Binding-site contacts:
Ligand atom O1 contacts residue PHE94 of chain 4.A at 3.6 Å.
Ligand atom O1 contacts residue HIS54 of chain 4.A at 3.0 Å (h-bond).
Ligand atom O3 contacts residue ASP245 of chain 4.A at 2.9 Å (salt-bridge).
Ligand atom C5 contacts residue GLU181 of chain 4.A at 3.6 Å.
Ligand atom O5 contacts residue MN1 of chain 4.D at 2.1 Å.
Ligand atom C1 contacts residue TRP137 of chain 4.A at 3.9 Å (hydrophobic).
Ligand atom O5 contacts residue ASP287 of chain 4.A at 3.0 Å (salt-bridge).
Ligand atom C3 contacts residue ASP245 of chain 4.A at 4.2 Å.
Ligand atom O3 contacts residue ASP287 of chain 4.A at 3.1 Å (salt-bridge).
Ligand atom O5 contacts residue HIS220 of chain 4.A at 2.9 Å.
Ligand atom C4 contacts residue MN1 of chain 4.D at 3.4 Å.
Ligand atom O2 contacts residue THR90 of chain 4.A at 3.9 Å.
Ligand atom O5 contacts residue MN1 of chain 4.C at 3.8 Å.
Ligand atom C2 contacts residue TRP137 of chain 4.A at 4.0 Å (hydrophobic).
Ligand atom C5 contacts residue ASP287 of chain 4.A at 3.5 Å.
Ligand atom C5 contacts residue GLU217 of chain 4.A at 4.3 Å.
Ligand atom C1 contacts residue HIS54 of chain 4.A at 2.9 Å.
Ligand atom O3 contacts residue MN1 of chain 4.D at 2.1 Å.
Ligand atom C5 contacts residue HIS220 of chain 4.A at 3.9 Å.
Ligand atom O5 contacts residue GLU181 of chain 4.A at 2.8 Å (salt-bridge).
Ligand atom O4 contacts residue ASP287 of chain 4.A at 2.5 Å (salt-bridge).
Ligand atom O2 contacts residue TRP137 of chain 4.A at 3.3 Å.
Ligand atom C3 contacts residue ASP287 of chain 4.A at 3.5 Å.
Ligand atom O2 contacts residue GLU181 of chain 4.A at 3.3 Å (salt-bridge).
Ligand atom C2 contacts residue GLU181 of chain 4.A at 3.7 Å.
Ligand atom C3 contacts residue TRP137 of chain 4.A at 4.2 Å (hydrophobic).
Ligand atom O2 contacts residue VAL135 of chain 4.A at 3.5 Å.
Ligand atom C3 contacts residue MN1 of chain 4.D at 2.9 Å.
Ligand atom O1 contacts residue TRP137 of chain 4.A at 3.5 Å.
Ligand atom O4 contacts residue TRP16 of chain 4.A at 3.0 Å (h-bond).
Ligand atom O4 contacts residue MN1 of chain 4.D at 3.7 Å.
Ligand atom O1 contacts residue THR90 of chain 4.A at 4.2 Å.
Ligand atom C3 contacts residue GLU181 of chain 4.A at 3.1 Å.
Ligand atom O3 contacts residue GLU181 of chain 4.A at 2.4 Å (salt-bridge).
Ligand atom C5 contacts residue TRP137 of chain 4.A at 3.9 Å (hydrophobic).
Ligand atom C1 contacts residue PHE94 of chain 4.A at 4.2 Å (hydrophobic).
Ligand atom C2 contacts residue HIS54 of chain 4.A at 4.0 Å.
Ligand atom C5 contacts residue MN1 of chain 4.D at 3.1 Å.
Ligand atom O5 contacts residue GLU217 of chain 4.A at 2.9 Å (salt-bridge).
Ligand atom C4 contacts residue ASP287 of chain 4.A at 3.2 Å.

Sequence of chain 4.A:
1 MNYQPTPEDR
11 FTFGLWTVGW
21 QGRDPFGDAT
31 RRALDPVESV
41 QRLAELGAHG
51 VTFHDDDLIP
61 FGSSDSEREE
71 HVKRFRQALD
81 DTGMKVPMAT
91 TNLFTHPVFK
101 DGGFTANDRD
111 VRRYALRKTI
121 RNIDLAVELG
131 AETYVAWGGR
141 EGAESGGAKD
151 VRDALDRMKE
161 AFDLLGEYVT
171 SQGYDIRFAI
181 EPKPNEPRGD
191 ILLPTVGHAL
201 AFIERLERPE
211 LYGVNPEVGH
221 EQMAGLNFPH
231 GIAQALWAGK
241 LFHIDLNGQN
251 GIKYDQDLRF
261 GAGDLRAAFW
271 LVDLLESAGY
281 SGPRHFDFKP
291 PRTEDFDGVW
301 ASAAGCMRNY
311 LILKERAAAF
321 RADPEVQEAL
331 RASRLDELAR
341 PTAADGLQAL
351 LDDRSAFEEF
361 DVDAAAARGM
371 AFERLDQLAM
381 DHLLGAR

The small molecule below binds the protein below.
Small molecule (SMILES): O=C[C@H](O)[C@@H](O)[C@H](O)CO